Sequence of chain 24.F:
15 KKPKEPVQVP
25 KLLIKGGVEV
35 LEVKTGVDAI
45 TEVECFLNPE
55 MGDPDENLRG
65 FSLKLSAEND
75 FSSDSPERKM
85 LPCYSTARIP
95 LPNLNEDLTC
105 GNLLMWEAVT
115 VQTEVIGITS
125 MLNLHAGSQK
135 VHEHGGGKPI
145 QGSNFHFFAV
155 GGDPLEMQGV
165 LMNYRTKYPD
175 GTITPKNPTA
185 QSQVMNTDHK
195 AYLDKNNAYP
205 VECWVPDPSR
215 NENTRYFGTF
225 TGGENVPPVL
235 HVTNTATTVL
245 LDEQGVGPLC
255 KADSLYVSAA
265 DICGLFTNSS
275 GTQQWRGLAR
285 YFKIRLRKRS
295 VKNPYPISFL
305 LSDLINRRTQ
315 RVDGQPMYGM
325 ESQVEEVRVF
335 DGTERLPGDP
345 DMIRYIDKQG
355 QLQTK

The small molecule below binds the protein below.
Small molecule (SMILES): CC(=O)N[C@H]1[C@H]([C@H](O)[C@H](O)CO)O[C@@](O[C@H](CO)[C@@H](O)[C@@H]2O[C@@H](C(=O)O)C[C@H](O)[C@H]2NC(C)=O)(C(=O)O)C[C@@H]1O

Sequence of chain 25.F:
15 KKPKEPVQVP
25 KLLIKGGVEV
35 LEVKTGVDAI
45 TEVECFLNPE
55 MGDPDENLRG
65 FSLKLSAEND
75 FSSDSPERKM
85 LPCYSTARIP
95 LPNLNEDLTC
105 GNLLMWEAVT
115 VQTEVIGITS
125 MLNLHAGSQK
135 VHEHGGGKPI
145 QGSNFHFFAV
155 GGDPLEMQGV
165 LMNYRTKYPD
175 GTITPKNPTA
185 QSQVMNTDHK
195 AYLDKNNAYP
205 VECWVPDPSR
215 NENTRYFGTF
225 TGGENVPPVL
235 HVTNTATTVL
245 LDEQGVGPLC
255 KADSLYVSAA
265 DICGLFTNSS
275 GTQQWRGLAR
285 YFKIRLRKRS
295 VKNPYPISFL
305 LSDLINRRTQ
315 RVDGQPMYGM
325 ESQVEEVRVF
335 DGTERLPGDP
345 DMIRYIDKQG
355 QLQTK

Sequence of chain 23.F:
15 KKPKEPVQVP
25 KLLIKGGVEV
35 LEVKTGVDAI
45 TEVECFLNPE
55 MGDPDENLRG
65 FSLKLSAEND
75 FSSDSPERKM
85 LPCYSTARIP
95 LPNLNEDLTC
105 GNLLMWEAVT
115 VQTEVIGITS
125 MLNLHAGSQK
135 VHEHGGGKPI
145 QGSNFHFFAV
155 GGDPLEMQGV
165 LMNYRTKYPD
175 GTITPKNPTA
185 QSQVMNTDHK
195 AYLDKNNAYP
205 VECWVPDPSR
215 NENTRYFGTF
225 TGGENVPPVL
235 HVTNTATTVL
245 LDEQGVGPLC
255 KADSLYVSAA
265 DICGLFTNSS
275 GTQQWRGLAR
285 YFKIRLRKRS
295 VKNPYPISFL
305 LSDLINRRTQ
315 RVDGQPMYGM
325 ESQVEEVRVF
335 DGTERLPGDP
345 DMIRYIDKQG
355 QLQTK

Binding-site contacts:
Ligand atom O9 contacts residue LYS68 of chain 24.F at 2.5 Å (salt-bridge).
Ligand atom O1B contacts residue ASN272 of chain 24.F at 3.4 Å (h-bond).
Ligand atom O9 contacts residue GLN278 of chain 24.F at 4.1 Å.
Ligand atom C11 contacts residue PHE65 of chain 24.F at 4.0 Å (hydrophobic).
Ligand atom C11 contacts residue ASN272 of chain 24.F at 3.6 Å.
Ligand atom O8 contacts residue THR276 of chain 24.F at 3.9 Å.
Ligand atom C9 contacts residue LYS68 of chain 24.F at 3.6 Å.
Ligand atom C6 contacts residue ASN272 of chain 24.F at 3.6 Å.
Ligand atom O10 contacts residue PHE75 of chain 23.F at 3.9 Å.
Ligand atom O10 contacts residue LEU62 of chain 24.F at 3.2 Å.
Ligand atom O1A contacts residue ASN272 of chain 24.F at 4.1 Å.
Ligand atom O1B contacts residue LYS68 of chain 24.F at 3.0 Å (salt-bridge).
Ligand atom C11 contacts residue PHE270 of chain 24.F at 3.9 Å (hydrophobic).
Ligand atom C8 contacts residue LYS68 of chain 24.F at 3.5 Å.
Ligand atom C10 contacts residue ASN272 of chain 24.F at 3.9 Å.
Ligand atom C11 contacts residue HIS138 of chain 25.F at 3.1 Å.
Ligand atom C10 contacts residue LEU62 of chain 24.F at 3.6 Å (hydrophobic).
Ligand atom C6 contacts residue LYS68 of chain 24.F at 4.0 Å.
Ligand atom O1A contacts residue SER274 of chain 24.F at 3.8 Å.
Ligand atom C7 contacts residue GLN278 of chain 24.F at 3.9 Å.
Ligand atom C9 contacts residue LEU67 of chain 24.F at 3.4 Å (hydrophobic).
Ligand atom O1A contacts residue THR276 of chain 24.F at 3.3 Å (h-bond).
Ligand atom O9 contacts residue LEU67 of chain 24.F at 2.3 Å.
Ligand atom O4 contacts residue ASP74 of chain 23.F at 4.0 Å.
Ligand atom O8 contacts residue LYS68 of chain 24.F at 3.1 Å.
Ligand atom C9 contacts residue GLN278 of chain 24.F at 3.3 Å.
Ligand atom C11 contacts residue LEU62 of chain 24.F at 3.9 Å (hydrophobic).
Ligand atom N5 contacts residue GLN278 of chain 24.F at 3.9 Å.
Ligand atom C1 contacts residue ASN272 of chain 24.F at 3.9 Å.
Ligand atom N5 contacts residue ASN272 of chain 24.F at 3.2 Å (h-bond).
Ligand atom C1 contacts residue THR276 of chain 24.F at 3.1 Å.
Ligand atom C8 contacts residue GLN278 of chain 24.F at 3.7 Å.
Ligand atom C11 contacts residue THR276 of chain 24.F at 3.2 Å.
Ligand atom C11 contacts residue PHE75 of chain 23.F at 3.5 Å (hydrophobic).
Ligand atom O8 contacts residue ASN272 of chain 24.F at 3.3 Å (h-bond).
Ligand atom C10 contacts residue GLN278 of chain 24.F at 4.1 Å.
Ligand atom O1B contacts residue THR276 of chain 24.F at 2.4 Å (h-bond).
Ligand atom O8 contacts residue GLN278 of chain 24.F at 3.5 Å (h-bond).
Ligand atom O7 contacts residue LEU62 of chain 24.F at 3.9 Å.
Ligand atom C11 contacts residue GLN278 of chain 24.F at 3.5 Å.